A small-molecule ligand and the protein it binds are described below.
Small molecule (SMILES): Nc1nc2c(ncn2[C@@H]2O[C@H](CO[P](=O)(O)O[P](=O)(O)CP(=O)(O)O)[C@@H](O)[C@H]2O)c(=O)[nH]1

Sequence of chain 1.A:
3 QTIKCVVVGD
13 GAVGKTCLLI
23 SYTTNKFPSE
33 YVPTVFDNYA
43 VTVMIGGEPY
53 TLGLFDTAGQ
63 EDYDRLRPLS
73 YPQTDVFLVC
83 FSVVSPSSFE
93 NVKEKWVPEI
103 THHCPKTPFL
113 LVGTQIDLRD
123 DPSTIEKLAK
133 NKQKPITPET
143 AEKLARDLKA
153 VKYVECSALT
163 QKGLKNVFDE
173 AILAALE

Binding-site contacts:
Ligand atom N7 contacts residue CYS19 of chain 1.A at 3.6 Å.
Ligand atom O2A contacts residue TYR33 of chain 1.A at 3.2 Å.
Ligand atom O1B contacts residue LYS17 of chain 1.A at 2.9 Å (salt-bridge).
Ligand atom C4 contacts residue GLN117 of chain 1.A at 3.6 Å.
Ligand atom C8 contacts residue CYS19 of chain 1.A at 3.5 Å (hydrophobic).
Ligand atom O1B contacts residue VAL15 of chain 1.A at 3.6 Å.
Ligand atom O1A contacts residue CYS19 of chain 1.A at 2.9 Å (h-bond).
Ligand atom O2G contacts residue GLY61 of chain 1.A at 2.9 Å (h-bond).
Ligand atom O2' contacts residue PHE29 of chain 1.A at 3.6 Å.
Ligand atom C3B contacts residue ALA14 of chain 1.A at 3.6 Å (hydrophobic).
Ligand atom O1G contacts residue MG1 of chain 1.D at 2.1 Å.
Ligand atom C5 contacts residue GLN117 of chain 1.A at 3.4 Å.
Ligand atom O3A contacts residue GLY16 of chain 1.A at 3.2 Å (h-bond).
Ligand atom O4' contacts residue GLN117 of chain 1.A at 3.2 Å (h-bond).
Ligand atom O2G contacts residue GLY13 of chain 1.A at 3.6 Å.
Ligand atom O2B contacts residue MG1 of chain 1.D at 2.0 Å.
Ligand atom N1 contacts residue ASP119 of chain 1.A at 3.1 Å (salt-bridge).
Ligand atom N9 contacts residue GLN117 of chain 1.A at 3.5 Å (h-bond).
Ligand atom C8 contacts residue GLN117 of chain 1.A at 3.5 Å.
Ligand atom O6 contacts residue GLN117 of chain 1.A at 3.5 Å.
Ligand atom O3A contacts residue LYS17 of chain 1.A at 3.6 Å (salt-bridge).
Ligand atom O6 contacts residue ALA160 of chain 1.A at 3.0 Å (h-bond).
Ligand atom C4 contacts residue PHE29 of chain 1.A at 3.6 Å (hydrophobic).
Ligand atom O2B contacts residue LYS17 of chain 1.A at 3.6 Å (salt-bridge).
Ligand atom O1A contacts residue GLY16 of chain 1.A at 3.4 Å.
Ligand atom O3G contacts residue PRO35 of chain 1.A at 3.5 Å.
Ligand atom O1B contacts residue GLY16 of chain 1.A at 3.1 Å (h-bond).
Ligand atom O2B contacts residue THR18 of chain 1.A at 3.0 Å (h-bond).
Ligand atom O6 contacts residue LEU161 of chain 1.A at 3.5 Å (h-bond).
Ligand atom PG contacts residue MG1 of chain 1.D at 3.5 Å.
Ligand atom O3G contacts residue THR36 of chain 1.A at 3.6 Å (h-bond).
Ligand atom O6 contacts residue ASP119 of chain 1.A at 3.6 Å (salt-bridge).
Ligand atom N2 contacts residue ASP119 of chain 1.A at 3.2 Å (salt-bridge).
Ligand atom C6 contacts residue GLN117 of chain 1.A at 3.5 Å.
Ligand atom PB contacts residue MG1 of chain 1.D at 3.4 Å.
Ligand atom O2G contacts residue LYS17 of chain 1.A at 2.7 Å (salt-bridge).
Ligand atom O1A contacts residue THR18 of chain 1.A at 3.3 Å (h-bond).
Ligand atom PB contacts residue LYS17 of chain 1.A at 3.5 Å.
Ligand atom O6 contacts residue SER159 of chain 1.A at 3.6 Å.
Ligand atom O1G contacts residue THR36 of chain 1.A at 2.9 Å (h-bond).